Binding-site contacts:
Ligand atom C1' contacts residue GLY437 of chain 6.A at 3.3 Å.
Ligand atom C3' contacts residue GLU215 of chain 6.A at 3.3 Å.
Ligand atom N9 contacts residue PRO429 of chain 6.A at 4.3 Å.
Ligand atom N6 contacts residue SER430 of chain 6.A at 3.7 Å.
Ligand atom C8 contacts residue PRO218 of chain 6.A at 4.2 Å (hydrophobic).
Ligand atom N7 contacts residue PRO429 of chain 6.A at 4.3 Å.
Ligand atom P contacts residue LYS439 of chain 6.A at 3.3 Å.
Ligand atom N3 contacts residue PRO429 of chain 6.A at 4.4 Å.
Ligand atom C8 contacts residue GLY437 of chain 6.A at 2.8 Å.
Ligand atom P contacts residue HIS426 of chain 6.A at 3.9 Å.
Ligand atom N9 contacts residue VAL217 of chain 6.A at 4.4 Å.
Ligand atom N1 contacts residue HIS428 of chain 6.A at 3.3 Å.
Ligand atom C6 contacts residue HIS428 of chain 6.A at 4.2 Å.
Ligand atom N7 contacts residue PRO218 of chain 6.A at 4.0 Å.
Ligand atom O2P contacts residue HIS426 of chain 6.A at 3.6 Å.
Ligand atom C3' contacts residue GLY437 of chain 6.A at 3.9 Å.
Ligand atom C2 contacts residue HIS428 of chain 6.A at 3.8 Å.
Ligand atom O3' contacts residue LYS439 of chain 6.A at 3.5 Å.
Ligand atom C6 contacts residue SER430 of chain 6.A at 4.2 Å.
Ligand atom O5' contacts residue LYS439 of chain 6.A at 3.8 Å.
Ligand atom C8 contacts residue PRO429 of chain 6.A at 4.3 Å (hydrophobic).
Ligand atom C2' contacts residue GLY437 of chain 6.A at 2.8 Å.
Ligand atom C8 contacts residue VAL217 of chain 6.A at 3.5 Å (hydrophobic).
Ligand atom O1P contacts residue LYS439 of chain 6.A at 2.6 Å.
Ligand atom O3' contacts residue GLY437 of chain 6.A at 3.9 Å.
Ligand atom N7 contacts residue GLY437 of chain 6.A at 3.5 Å (h-bond).
Ligand atom C6 contacts residue PRO218 of chain 6.A at 4.2 Å (hydrophobic).
Ligand atom N6 contacts residue ASP407 of chain 6.A at 3.6 Å (salt-bridge).
Ligand atom N7 contacts residue VAL217 of chain 6.A at 3.7 Å.
Ligand atom N9 contacts residue PRO218 of chain 6.A at 4.2 Å.
Ligand atom O3P contacts residue LYS439 of chain 6.A at 2.9 Å.
Ligand atom O3' contacts residue ILE420 of chain 6.A at 4.2 Å.
Ligand atom O3' contacts residue GLU215 of chain 6.A at 3.5 Å (salt-bridge).
Ligand atom O1P contacts residue HIS426 of chain 6.A at 2.7 Å (h-bond).
Ligand atom C4 contacts residue PRO218 of chain 6.A at 4.1 Å (hydrophobic).
Ligand atom N9 contacts residue GLY437 of chain 6.A at 3.3 Å (h-bond).
Ligand atom N6 contacts residue HIS428 of chain 6.A at 4.0 Å.
Ligand atom C2' contacts residue ASP216 of chain 6.A at 4.3 Å.
Ligand atom C5 contacts residue PRO218 of chain 6.A at 4.0 Å (hydrophobic).
Ligand atom C2' contacts residue GLU215 of chain 6.A at 3.6 Å.

A small-molecule ligand and the protein it binds are described below.
Small molecule (SMILES): Nc1ncnc2c1ncn2[C@@H]1C[C@@H](O)[C@@H](COP(=O)(O)O)O1

Sequence of chain 6.A:
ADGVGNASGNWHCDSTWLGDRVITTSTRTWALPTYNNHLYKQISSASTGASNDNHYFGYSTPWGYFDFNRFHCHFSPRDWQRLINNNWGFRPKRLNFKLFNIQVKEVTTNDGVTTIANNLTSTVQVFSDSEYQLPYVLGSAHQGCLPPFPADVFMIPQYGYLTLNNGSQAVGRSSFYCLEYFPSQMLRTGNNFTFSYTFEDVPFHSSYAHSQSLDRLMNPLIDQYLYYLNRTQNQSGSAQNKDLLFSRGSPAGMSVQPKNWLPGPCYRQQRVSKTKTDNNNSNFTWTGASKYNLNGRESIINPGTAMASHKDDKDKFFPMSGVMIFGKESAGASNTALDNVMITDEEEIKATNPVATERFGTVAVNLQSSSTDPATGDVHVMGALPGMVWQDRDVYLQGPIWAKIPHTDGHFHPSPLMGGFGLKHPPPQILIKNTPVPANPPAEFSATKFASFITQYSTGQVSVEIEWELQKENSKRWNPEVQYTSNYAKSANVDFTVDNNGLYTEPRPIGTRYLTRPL